The protein below binds the small molecule below.
Small molecule (SMILES): Nc1nc2c(CN3C[C@H](CO)[C@@H](O)C3)c[nH]c2c(=O)[nH]1

Sequence of chain 1.A:
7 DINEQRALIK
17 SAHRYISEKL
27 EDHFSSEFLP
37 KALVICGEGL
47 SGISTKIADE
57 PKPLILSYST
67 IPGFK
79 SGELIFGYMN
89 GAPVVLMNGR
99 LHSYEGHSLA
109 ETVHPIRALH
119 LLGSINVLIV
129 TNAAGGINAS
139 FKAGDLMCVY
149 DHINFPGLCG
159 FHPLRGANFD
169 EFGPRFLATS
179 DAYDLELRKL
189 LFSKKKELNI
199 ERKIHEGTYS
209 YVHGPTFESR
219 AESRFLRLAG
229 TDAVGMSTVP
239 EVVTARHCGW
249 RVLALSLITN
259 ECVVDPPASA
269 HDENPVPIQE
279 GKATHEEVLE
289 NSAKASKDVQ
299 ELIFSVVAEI

Sequence of chain 1.C:
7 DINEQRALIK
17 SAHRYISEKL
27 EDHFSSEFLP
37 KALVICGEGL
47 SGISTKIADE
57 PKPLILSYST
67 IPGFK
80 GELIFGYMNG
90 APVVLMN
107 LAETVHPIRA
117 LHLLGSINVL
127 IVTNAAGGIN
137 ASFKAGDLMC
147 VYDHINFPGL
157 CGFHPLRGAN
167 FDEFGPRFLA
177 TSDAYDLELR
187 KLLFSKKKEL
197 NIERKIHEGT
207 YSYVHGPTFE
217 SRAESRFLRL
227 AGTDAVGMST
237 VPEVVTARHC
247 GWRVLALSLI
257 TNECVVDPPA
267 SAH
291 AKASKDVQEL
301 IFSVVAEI

Binding-site contacts:
Ligand atom N7 contacts residue ASN258 of chain 1.A at 2.9 Å (h-bond).
Ligand atom C9 contacts residue ALA131 of chain 1.A at 3.5 Å (hydrophobic).
Ligand atom C4 contacts residue VAL232 of chain 1.A at 3.6 Å (hydrophobic).
Ligand atom C10 contacts residue ALA131 of chain 1.A at 3.0 Å (hydrophobic).
Ligand atom O3' contacts residue TYR102 of chain 1.A at 3.3 Å (h-bond).
Ligand atom O5' contacts residue PHE215 of chain 1.A at 3.4 Å.
Ligand atom C2 contacts residue GLU216 of chain 1.A at 3.6 Å.
Ligand atom N1' contacts residue SO41 of chain 1.H at 3.5 Å (h-bond).
Ligand atom O5' contacts residue PHE174 of chain 1.C at 3.4 Å.
Ligand atom N7 contacts residue ALA132 of chain 1.A at 3.5 Å.
Ligand atom N7 contacts residue THR257 of chain 1.A at 3.4 Å (h-bond).
Ligand atom N2 contacts residue VAL232 of chain 1.A at 3.7 Å.
Ligand atom O3' contacts residue MET234 of chain 1.A at 3.6 Å.
Ligand atom C2 contacts residue VAL232 of chain 1.A at 3.5 Å (hydrophobic).
Ligand atom C6' contacts residue SO41 of chain 1.H at 3.3 Å.
Ligand atom N3 contacts residue GLY233 of chain 1.A at 3.5 Å.
Ligand atom C5' contacts residue HIS283 of chain 1.A at 3.0 Å.
Ligand atom O6 contacts residue ASN258 of chain 1.A at 2.9 Å (h-bond).
Ligand atom C8 contacts residue ALA131 of chain 1.A at 3.7 Å (hydrophobic).
Ligand atom N3 contacts residue VAL232 of chain 1.A at 3.5 Å (h-bond).
Ligand atom C2' contacts residue MET234 of chain 1.A at 3.7 Å (hydrophobic).
Ligand atom C6 contacts residue GLY133 of chain 1.A at 3.5 Å.
Ligand atom C8 contacts residue THR257 of chain 1.A at 3.3 Å.
Ligand atom C8 contacts residue ALA132 of chain 1.A at 3.5 Å (hydrophobic).
Ligand atom N2 contacts residue MET234 of chain 1.A at 3.7 Å.
Ligand atom N2 contacts residue GLU216 of chain 1.A at 2.6 Å (salt-bridge).
Ligand atom O6 contacts residue PHE215 of chain 1.A at 3.6 Å.
Ligand atom N1 contacts residue VAL232 of chain 1.A at 3.7 Å.
Ligand atom O3' contacts residue PHE174 of chain 1.C at 3.1 Å.
Ligand atom O6 contacts residue GLY133 of chain 1.A at 3.4 Å.
Ligand atom N2 contacts residue VAL210 of chain 1.A at 3.5 Å.
Ligand atom C5 contacts residue GLY133 of chain 1.A at 3.2 Å.
Ligand atom C3' contacts residue PHE174 of chain 1.C at 3.5 Å (hydrophobic).
Ligand atom N7 contacts residue GLY133 of chain 1.A at 3.2 Å (h-bond).
Ligand atom C6 contacts residue PHE215 of chain 1.A at 3.6 Å (hydrophobic).
Ligand atom O3' contacts residue SO41 of chain 1.H at 3.5 Å (h-bond).
Ligand atom N1 contacts residue GLU216 of chain 1.A at 2.8 Å (salt-bridge).
Ligand atom C5' contacts residue VAL286 of chain 1.A at 3.5 Å (hydrophobic).
Ligand atom O5' contacts residue HIS283 of chain 1.A at 2.9 Å (h-bond).
Ligand atom C5 contacts residue ASN258 of chain 1.A at 3.8 Å.